The small molecule below binds the protein below.
Small molecule (SMILES): OC[C@H]1O[C@H](O)[C@H](O)[C@@H](O)[C@@H]1O

Sequence of chain 1.C:
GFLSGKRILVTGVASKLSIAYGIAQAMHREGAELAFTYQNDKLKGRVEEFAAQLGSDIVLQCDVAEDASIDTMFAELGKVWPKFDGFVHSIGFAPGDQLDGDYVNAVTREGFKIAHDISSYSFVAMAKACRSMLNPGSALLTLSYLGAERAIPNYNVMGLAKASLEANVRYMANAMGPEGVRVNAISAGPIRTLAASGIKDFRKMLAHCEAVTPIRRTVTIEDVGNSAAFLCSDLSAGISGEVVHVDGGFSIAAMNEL

Binding-site contacts:
Ligand atom O2 contacts residue NAD1 of chain 1.P at 3.0 Å (h-bond).
Ligand atom C5 contacts residue PHE97 of chain 1.C at 4.2 Å (hydrophobic).
Ligand atom C4 contacts residue GLN43 of chain 1.C at 4.2 Å.
Ligand atom O2 contacts residue PHE97 of chain 1.C at 3.7 Å.
Ligand atom O1 contacts residue ILE122 of chain 1.C at 4.0 Å.
Ligand atom O3 contacts residue PHE97 of chain 1.C at 4.1 Å.
Ligand atom C3 contacts residue GLN43 of chain 1.C at 3.7 Å.
Ligand atom O2 contacts residue GLN43 of chain 1.C at 3.9 Å.
Ligand atom O3 contacts residue NAD1 of chain 1.P at 3.4 Å (h-bond).
Ligand atom O3 contacts residue GLN43 of chain 1.C at 3.0 Å (h-bond).
Ligand atom O5 contacts residue PHE97 of chain 1.C at 4.2 Å.
Ligand atom O4 contacts residue PHE97 of chain 1.C at 3.9 Å.
Ligand atom O1 contacts residue NAD1 of chain 1.P at 4.2 Å.
Ligand atom C2 contacts residue GLN43 of chain 1.C at 3.5 Å.
Ligand atom C2 contacts residue NAD1 of chain 1.P at 3.7 Å.
Ligand atom O1 contacts residue ALA69 of chain 1.C at 4.2 Å.
Ligand atom C1 contacts residue PHE97 of chain 1.C at 3.9 Å (hydrophobic).
Ligand atom C4 contacts residue PHE97 of chain 1.C at 4.2 Å (hydrophobic).
Ligand atom C2 contacts residue PHE97 of chain 1.C at 4.1 Å (hydrophobic).
Ligand atom O2 contacts residue ILE122 of chain 1.C at 3.9 Å.
Ligand atom C3 contacts residue NAD1 of chain 1.P at 4.2 Å.
Ligand atom C3 contacts residue PHE97 of chain 1.C at 3.9 Å (hydrophobic).